Binding-site contacts:
Ligand atom N01 contacts residue GLU296 of chain 1.A at 2.7 Å (salt-bridge).
Ligand atom N21 contacts residue H4B1 of chain 1.D at 3.9 Å.
Ligand atom C02 contacts residue PRO269 of chain 1.A at 3.8 Å (hydrophobic).
Ligand atom C05 contacts residue VAL271 of chain 1.A at 3.7 Å (hydrophobic).
Ligand atom C12 contacts residue TYR292 of chain 1.A at 3.8 Å (hydrophobic).
Ligand atom F13 contacts residue TYR266 of chain 1.A at 3.1 Å.
Ligand atom N01 contacts residue PRO269 of chain 1.A at 3.8 Å.
Ligand atom F13 contacts residue GLN182 of chain 1.A at 3.9 Å.
Ligand atom C17 contacts residue GLN182 of chain 1.A at 3.5 Å.
Ligand atom C02 contacts residue GLU296 of chain 1.A at 3.5 Å.
Ligand atom N02 contacts residue TRP291 of chain 1.A at 2.8 Å (h-bond).
Ligand atom C25 contacts residue MET40 of chain 1.A at 3.9 Å (hydrophobic).
Ligand atom C07 contacts residue HEM1 of chain 1.C at 3.3 Å.
Ligand atom C14 contacts residue ARG185 of chain 1.A at 3.5 Å.
Ligand atom C03 contacts residue PRO269 of chain 1.A at 3.9 Å (hydrophobic).
Ligand atom C09 contacts residue GLU296 of chain 1.A at 3.8 Å.
Ligand atom C14 contacts residue GLN182 of chain 1.A at 3.4 Å.
Ligand atom N02 contacts residue GLU296 of chain 1.A at 2.7 Å (salt-bridge).
Ligand atom C16 contacts residue HEM1 of chain 1.C at 3.7 Å.
Ligand atom N02 contacts residue PRO269 of chain 1.A at 3.9 Å.
Ligand atom C07 contacts residue PHE288 of chain 1.A at 3.8 Å (hydrophobic).
Ligand atom F13 contacts residue ARG185 of chain 1.A at 3.0 Å.
Ligand atom C06 contacts residue GLU296 of chain 1.A at 3.5 Å.
Ligand atom C03 contacts residue HEM1 of chain 1.C at 3.2 Å.
Ligand atom C08 contacts residue VAL271 of chain 1.A at 3.9 Å (hydrophobic).
Ligand atom C04 contacts residue HEM1 of chain 1.C at 3.8 Å.
Ligand atom C07 contacts residue SER289 of chain 1.A at 3.8 Å.
Ligand atom C02 contacts residue TRP291 of chain 1.A at 3.7 Å (hydrophobic).
Ligand atom C08 contacts residue HEM1 of chain 1.C at 3.8 Å.
Ligand atom F13 contacts residue TYR292 of chain 1.A at 3.9 Å.
Ligand atom C08 contacts residue GLU296 of chain 1.A at 3.5 Å.
Ligand atom C07 contacts residue GLY290 of chain 1.A at 3.5 Å.
Ligand atom C02 contacts residue HEM1 of chain 1.C at 3.6 Å.
Ligand atom C15 contacts residue GLN182 of chain 1.A at 3.4 Å.
Ligand atom N02 contacts residue HEM1 of chain 1.C at 3.4 Å.
Ligand atom C13 contacts residue GLN182 of chain 1.A at 3.6 Å.
Ligand atom C09 contacts residue PRO269 of chain 1.A at 3.8 Å (hydrophobic).
Ligand atom N02 contacts residue TYR292 of chain 1.A at 3.7 Å.
Ligand atom C03 contacts residue TRP291 of chain 1.A at 3.9 Å (hydrophobic).
Ligand atom C12 contacts residue GLN182 of chain 1.A at 3.7 Å.

This small molecule binds to this protein.
Small molecule (SMILES): Cc1cc(N)nc(CCc2cc(F)cc(CC[C@@H]3CCCN3)c2)c1

Sequence of chain 1.A:
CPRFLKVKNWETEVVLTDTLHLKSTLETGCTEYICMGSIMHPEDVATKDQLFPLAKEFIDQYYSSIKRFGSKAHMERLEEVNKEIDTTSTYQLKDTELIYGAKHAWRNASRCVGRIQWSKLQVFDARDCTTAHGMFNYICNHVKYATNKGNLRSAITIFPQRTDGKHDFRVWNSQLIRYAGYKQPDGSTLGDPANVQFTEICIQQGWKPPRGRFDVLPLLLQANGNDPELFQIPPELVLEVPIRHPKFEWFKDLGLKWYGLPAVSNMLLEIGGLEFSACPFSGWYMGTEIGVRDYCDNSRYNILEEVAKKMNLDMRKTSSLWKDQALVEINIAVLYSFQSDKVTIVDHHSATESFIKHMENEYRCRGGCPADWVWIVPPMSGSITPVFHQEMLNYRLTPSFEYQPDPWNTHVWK